Binding-site contacts:
Ligand atom N1 contacts residue ASN149 of chain 1.A at 3.5 Å (h-bond).
Ligand atom O2 contacts residue SER61 of chain 1.A at 2.5 Å (h-bond).
Ligand atom O1 contacts residue SER61 of chain 1.A at 2.6 Å (h-bond).
Ligand atom S2 contacts residue ASN340 of chain 1.A at 3.9 Å.
Ligand atom O5 contacts residue THR316 of chain 1.A at 4.0 Å.
Ligand atom C6 contacts residue SER61 of chain 1.A at 3.8 Å.
Ligand atom O5 contacts residue ALA315 of chain 1.A at 3.6 Å.
Ligand atom B contacts residue TYR147 of chain 1.A at 3.4 Å.
Ligand atom C9 contacts residue THR316 of chain 1.A at 3.7 Å.
Ligand atom C15 contacts residue LEU116 of chain 1.A at 4.1 Å (hydrophobic).
Ligand atom O1 contacts residue ALA315 of chain 1.A at 2.7 Å (h-bond).
Ligand atom O6 contacts residue ASN340 of chain 1.A at 3.5 Å (h-bond).
Ligand atom C2 contacts residue SER61 of chain 1.A at 3.2 Å.
Ligand atom C9 contacts residue ALA315 of chain 1.A at 3.6 Å (hydrophobic).
Ligand atom O3 contacts residue TYR218 of chain 1.A at 3.7 Å.
Ligand atom C4 contacts residue ASN149 of chain 1.A at 3.3 Å.
Ligand atom N1 contacts residue TYR218 of chain 1.A at 3.3 Å.
Ligand atom C5 contacts residue LEU116 of chain 1.A at 4.0 Å (hydrophobic).
Ligand atom C8 contacts residue GLY317 of chain 1.A at 4.1 Å.
Ligand atom C2 contacts residue ALA315 of chain 1.A at 3.8 Å (hydrophobic).
Ligand atom C15 contacts residue LEU290 of chain 1.A at 4.0 Å (hydrophobic).
Ligand atom O3 contacts residue ALA315 of chain 1.A at 3.2 Å (h-bond).
Ligand atom O4 contacts residue TYR218 of chain 1.A at 3.5 Å.
Ligand atom C14 contacts residue LEU116 of chain 1.A at 3.8 Å (hydrophobic).
Ligand atom O2 contacts residue TYR147 of chain 1.A at 2.6 Å (h-bond).
Ligand atom C2 contacts residue ASN149 of chain 1.A at 3.7 Å.
Ligand atom S1 contacts residue TYR218 of chain 1.A at 3.8 Å.
Ligand atom C3 contacts residue ASN149 of chain 1.A at 3.2 Å.
Ligand atom B contacts residue SER61 of chain 1.A at 1.6 Å.
Ligand atom C5 contacts residue ASN149 of chain 1.A at 3.9 Å.
Ligand atom B contacts residue LYS64 of chain 1.A at 4.0 Å.
Ligand atom O1 contacts residue GLY314 of chain 1.A at 3.6 Å.
Ligand atom O4 contacts residue VAL208 of chain 1.A at 3.7 Å.
Ligand atom B contacts residue ALA315 of chain 1.A at 4.0 Å.
Ligand atom C2 contacts residue TYR218 of chain 1.A at 3.9 Å (hydrophobic).
Ligand atom O3 contacts residue THR316 of chain 1.A at 3.4 Å.
Ligand atom O1 contacts residue GLY60 of chain 1.A at 4.0 Å.
Ligand atom C3 contacts residue TYR218 of chain 1.A at 4.0 Å (hydrophobic).
Ligand atom O5 contacts residue ASN340 of chain 1.A at 3.4 Å (h-bond).
Ligand atom C1 contacts residue SER61 of chain 1.A at 2.7 Å.

A protein and the small-molecule ligand that binds it are described below.
Small molecule (SMILES): O=S(=O)(Nc1cccc(B(O)O)c1)c1cc(S(=O)(=O)c2ccccc2)cs1

Sequence of chain 1.A:
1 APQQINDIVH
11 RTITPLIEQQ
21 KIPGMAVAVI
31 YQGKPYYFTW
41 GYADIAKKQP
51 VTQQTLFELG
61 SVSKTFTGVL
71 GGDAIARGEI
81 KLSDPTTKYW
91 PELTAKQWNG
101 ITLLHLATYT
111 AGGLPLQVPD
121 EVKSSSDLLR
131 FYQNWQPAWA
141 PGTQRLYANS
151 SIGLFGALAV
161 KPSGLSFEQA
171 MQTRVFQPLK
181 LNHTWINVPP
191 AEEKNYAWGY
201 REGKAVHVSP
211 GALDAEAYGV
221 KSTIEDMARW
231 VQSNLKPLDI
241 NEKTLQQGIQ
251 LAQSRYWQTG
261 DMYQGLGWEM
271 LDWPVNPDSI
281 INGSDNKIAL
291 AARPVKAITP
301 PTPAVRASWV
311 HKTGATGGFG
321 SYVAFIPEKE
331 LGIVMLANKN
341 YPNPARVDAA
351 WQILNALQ